Sequence of chain 1.I:
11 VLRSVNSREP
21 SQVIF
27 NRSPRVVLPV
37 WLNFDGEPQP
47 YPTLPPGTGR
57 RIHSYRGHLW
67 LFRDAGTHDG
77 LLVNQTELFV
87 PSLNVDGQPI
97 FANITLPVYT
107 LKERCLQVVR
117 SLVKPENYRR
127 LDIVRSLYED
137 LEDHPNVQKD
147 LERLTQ

This protein binds this small molecule.
Small molecule (SMILES): Cc1cc(-c2scnc2C)ccc1[C@H](C)NC(=O)[C@@H]1C[C@@H](O)CN1C(=O)[C@@H](NC(=O)C1(F)CC1)C(C)(C)C

Binding-site contacts:
Ligand atom C38 contacts residue TRP37 of chain 1.I at 3.5 Å (hydrophobic).
Ligand atom O37 contacts residue TYR61 of chain 1.I at 3.4 Å.
Ligand atom C38 contacts residue TYR47 of chain 1.I at 3.6 Å (hydrophobic).
Ligand atom O01 contacts residue HIS64 of chain 1.I at 2.6 Å (h-bond).
Ligand atom C03 contacts residue SER60 of chain 1.I at 3.7 Å.
Ligand atom O01 contacts residue TYR61 of chain 1.I at 3.6 Å.
Ligand atom O01 contacts residue SER60 of chain 1.I at 2.5 Å (h-bond).
Ligand atom O36 contacts residue HIS64 of chain 1.I at 3.5 Å.
Ligand atom C24 contacts residue TYR61 of chain 1.I at 3.4 Å (hydrophobic).
Ligand atom C02 contacts residue SER60 of chain 1.I at 3.5 Å.
Ligand atom N23 contacts residue TYR61 of chain 1.I at 3.7 Å.
Ligand atom C05 contacts residue TYR47 of chain 1.I at 3.5 Å (hydrophobic).
Ligand atom C17 contacts residue LEU50 of chain 1.I at 3.3 Å (hydrophobic).
Ligand atom C10 contacts residue HIS59 of chain 1.I at 3.5 Å.
Ligand atom F33 contacts residue TYR61 of chain 1.I at 3.5 Å.
Ligand atom C11 contacts residue ILE58 of chain 1.I at 3.4 Å (hydrophobic).
Ligand atom C38 contacts residue HIS64 of chain 1.I at 3.6 Å.
Ligand atom O36 contacts residue TYR61 of chain 1.I at 3.4 Å.
Ligand atom C32 contacts residue TYR61 of chain 1.I at 3.7 Å (hydrophobic).
Ligand atom O36 contacts residue PHE40 of chain 1.I at 3.7 Å.
Ligand atom C35 contacts residue ARG18 of chain 1.I at 3.7 Å.
Ligand atom C12 contacts residue TYR47 of chain 1.I at 3.7 Å (hydrophobic).
Ligand atom C03 contacts residue TRP66 of chain 1.I at 3.5 Å (hydrophobic).
Ligand atom C03 contacts residue TYR47 of chain 1.I at 3.6 Å (hydrophobic).
Ligand atom C02 contacts residue TRP66 of chain 1.I at 3.7 Å (hydrophobic).
Ligand atom C28 contacts residue TYR47 of chain 1.I at 3.5 Å (hydrophobic).
Ligand atom O22 contacts residue TYR47 of chain 1.I at 2.6 Å (h-bond).
Ligand atom C19 contacts residue TYR47 of chain 1.I at 3.7 Å (hydrophobic).
Ligand atom C17 contacts residue PRO48 of chain 1.I at 3.0 Å (hydrophobic).
Ligand atom N30 contacts residue TYR61 of chain 1.I at 3.7 Å.
Ligand atom C02 contacts residue HIS64 of chain 1.I at 3.4 Å.
Ligand atom N06 contacts residue HIS59 of chain 1.I at 3.0 Å (h-bond).
Ligand atom N16 contacts residue PRO48 of chain 1.I at 3.5 Å.
Ligand atom C14 contacts residue PRO48 of chain 1.I at 3.7 Å (hydrophobic).
Ligand atom C35 contacts residue TYR61 of chain 1.I at 3.5 Å (hydrophobic).
Ligand atom N16 contacts residue ARG56 of chain 1.I at 3.5 Å.
Ligand atom C02 contacts residue TRP37 of chain 1.I at 3.7 Å (hydrophobic).
Ligand atom C34 contacts residue ASN16 of chain 1.I at 3.0 Å.
Ligand atom C31 contacts residue TYR61 of chain 1.I at 3.4 Å (hydrophobic).
Ligand atom C04 contacts residue HIS59 of chain 1.I at 3.6 Å.